Sequence of chain 1.A:
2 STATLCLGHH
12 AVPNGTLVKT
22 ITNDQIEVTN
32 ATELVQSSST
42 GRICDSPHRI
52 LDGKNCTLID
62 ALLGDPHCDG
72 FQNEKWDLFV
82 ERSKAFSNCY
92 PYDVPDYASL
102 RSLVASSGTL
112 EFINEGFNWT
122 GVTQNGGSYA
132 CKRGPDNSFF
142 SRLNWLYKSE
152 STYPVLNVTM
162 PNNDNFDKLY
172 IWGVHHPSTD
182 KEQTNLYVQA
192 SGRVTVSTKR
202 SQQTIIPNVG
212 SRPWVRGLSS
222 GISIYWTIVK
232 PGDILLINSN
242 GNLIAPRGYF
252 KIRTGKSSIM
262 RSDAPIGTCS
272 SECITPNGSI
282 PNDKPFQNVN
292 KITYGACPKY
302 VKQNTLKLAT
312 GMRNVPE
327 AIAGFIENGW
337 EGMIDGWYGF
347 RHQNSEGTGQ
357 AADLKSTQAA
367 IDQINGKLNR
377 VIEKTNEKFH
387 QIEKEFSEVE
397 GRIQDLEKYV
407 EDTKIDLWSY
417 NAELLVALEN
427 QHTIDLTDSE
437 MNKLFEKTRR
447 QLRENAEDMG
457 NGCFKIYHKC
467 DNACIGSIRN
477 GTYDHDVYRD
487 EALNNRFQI

Binding-site contacts:
Ligand atom O5 contacts residue PHE87 of chain 1.A at 3.5 Å.
Ligand atom C6 contacts residue PHE87 of chain 1.A at 4.2 Å (hydrophobic).
Ligand atom C8 contacts residue LYS85 of chain 1.A at 4.4 Å.
Ligand atom C2 contacts residue ASN56 of chain 1.A at 2.5 Å.
Ligand atom C5 contacts residue ASN56 of chain 1.A at 3.6 Å.
Ligand atom C1 contacts residue PHE87 of chain 1.A at 4.2 Å (hydrophobic).
Ligand atom C8 contacts residue LYS55 of chain 1.A at 3.8 Å.
Ligand atom N2 contacts residue ASN56 of chain 1.A at 3.1 Å (h-bond).
Ligand atom O7 contacts residue ASN56 of chain 1.A at 3.5 Å (h-bond).
Ligand atom C4 contacts residue ASN56 of chain 1.A at 4.2 Å.
Ligand atom C7 contacts residue LYS55 of chain 1.A at 4.5 Å.
Ligand atom C7 contacts residue ASN56 of chain 1.A at 3.6 Å.
Ligand atom C5 contacts residue PHE87 of chain 1.A at 4.5 Å (hydrophobic).
Ligand atom C1 contacts residue ASN56 of chain 1.A at 1.4 Å.
Ligand atom C3 contacts residue ASN56 of chain 1.A at 3.8 Å.
Ligand atom O5 contacts residue ASN56 of chain 1.A at 2.2 Å (h-bond).
Ligand atom O6 contacts residue PHE87 of chain 1.A at 3.9 Å.

The protein below binds the small molecule below.
Small molecule (SMILES): CC(=O)N[C@H]1[C@H](O[C@H]2[C@H](O)[C@@H](NC(C)=O)CO[C@@H]2CO)O[C@H](CO)[C@@H](O)[C@@H]1O